Sequence of chain 1.A:
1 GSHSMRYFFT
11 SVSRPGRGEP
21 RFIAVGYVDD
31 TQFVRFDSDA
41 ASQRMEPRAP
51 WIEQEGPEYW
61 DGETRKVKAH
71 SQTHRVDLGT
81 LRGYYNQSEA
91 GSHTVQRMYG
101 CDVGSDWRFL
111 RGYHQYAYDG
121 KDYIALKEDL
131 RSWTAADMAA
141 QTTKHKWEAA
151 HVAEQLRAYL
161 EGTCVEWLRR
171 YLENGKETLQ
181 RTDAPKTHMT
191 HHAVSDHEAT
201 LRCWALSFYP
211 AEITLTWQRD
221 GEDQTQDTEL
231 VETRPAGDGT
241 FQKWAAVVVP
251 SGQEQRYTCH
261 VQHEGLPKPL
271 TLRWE

Binding-site contacts:
Ligand atom N contacts residue TYR7 of chain 1.A at 3.6 Å (h-bond).
Ligand atom CD1 contacts residue THR73 of chain 1.A at 3.3 Å.
Ligand atom CD1 contacts residue VAL67 of chain 1.A at 3.6 Å (hydrophobic).
Ligand atom CG contacts residue GLU63 of chain 1.A at 3.2 Å.
Ligand atom CD1 contacts residue ASP77 of chain 1.A at 3.3 Å.
Ligand atom N contacts residue ASP77 of chain 1.A at 3.0 Å (salt-bridge).
Ligand atom CG2 contacts residue ASP77 of chain 1.A at 3.0 Å.
Ligand atom CB contacts residue ASP77 of chain 1.A at 3.4 Å.
Ligand atom CA contacts residue TYR171 of chain 1.A at 3.6 Å (hydrophobic).
Ligand atom CG1 contacts residue HIS70 of chain 1.A at 3.4 Å.
Ligand atom CB contacts residue TYR99 of chain 1.A at 3.4 Å (hydrophobic).
Ligand atom CG2 contacts residue TYR59 of chain 1.A at 3.4 Å (hydrophobic).
Ligand atom O contacts residue THR73 of chain 1.A at 3.5 Å.
Ligand atom C contacts residue TYR7 of chain 1.A at 3.2 Å (hydrophobic).
Ligand atom CD2 contacts residue LEU81 of chain 1.A at 3.5 Å (hydrophobic).
Ligand atom CD1 contacts residue MET45 of chain 1.A at 3.5 Å (hydrophobic).
Ligand atom CG2 contacts residue TYR171 of chain 1.A at 3.3 Å (hydrophobic).
Ligand atom N contacts residue GLU63 of chain 1.A at 2.9 Å (salt-bridge).
Ligand atom CA contacts residue GLU63 of chain 1.A at 3.4 Å.
Ligand atom N contacts residue TYR171 of chain 1.A at 2.9 Å (h-bond).
Ligand atom O contacts residue THR73 of chain 1.A at 3.1 Å (h-bond).
Ligand atom O contacts residue TYR159 of chain 1.A at 2.7 Å (h-bond).
Ligand atom O contacts residue LYS146 of chain 1.A at 3.5 Å (salt-bridge).
Ligand atom CD2 contacts residue TYR99 of chain 1.A at 3.6 Å (hydrophobic).
Ligand atom N contacts residue TYR99 of chain 1.A at 2.8 Å (h-bond).
Ligand atom O contacts residue TYR7 of chain 1.A at 3.5 Å.
Ligand atom CA contacts residue TYR7 of chain 1.A at 3.0 Å (hydrophobic).
Ligand atom O contacts residue LYS66 of chain 1.A at 3.2 Å (salt-bridge).
Ligand atom O contacts residue TRP147 of chain 1.A at 3.3 Å (h-bond).
Ligand atom O contacts residue HIS70 of chain 1.A at 3.2 Å.
Ligand atom CG1 contacts residue TRP167 of chain 1.A at 3.6 Å (hydrophobic).
Ligand atom CD2 contacts residue TYR7 of chain 1.A at 3.5 Å (hydrophobic).
Ligand atom OXT contacts residue LYS146 of chain 1.A at 2.8 Å.
Ligand atom CA contacts residue TYR159 of chain 1.A at 3.4 Å (hydrophobic).
Ligand atom CG2 contacts residue HIS70 of chain 1.A at 3.5 Å.
Ligand atom CD1 contacts residue TRP167 of chain 1.A at 3.2 Å (hydrophobic).
Ligand atom CD2 contacts residue GLN155 of chain 1.A at 2.9 Å.
Ligand atom CB contacts residue GLU63 of chain 1.A at 3.5 Å.
Ligand atom N contacts residue TYR7 of chain 1.A at 3.0 Å (h-bond).
Ligand atom O contacts residue TYR159 of chain 1.A at 3.5 Å.

This protein binds this small molecule.
Small molecule (SMILES): CC[C@H](C)[C@H](N)C(=O)N[C@@H](CC(C)C)C(=O)N[C@@H](CO)C(=O)N[C@@H](C)C(=O)N[C@@H](CC(C)C)C(=O)N[C@H](C(=O)NCC(=O)N[C@H](C(=O)N[C@@H](CC(C)C)C(=O)O)[C@@H](C)CC)C(C)C